Binding-site contacts:
Ligand atom O1 contacts residue SER182 of chain 1.A at 3.8 Å.
Ligand atom C5 contacts residue ASP236 of chain 1.A at 4.2 Å.
Ligand atom C2 contacts residue GLU168 of chain 1.A at 3.7 Å.
Ligand atom C1 contacts residue THR159 of chain 1.A at 4.3 Å.
Ligand atom O6 contacts residue ASP236 of chain 1.A at 3.9 Å.
Ligand atom O5 contacts residue ASP236 of chain 1.A at 3.5 Å (salt-bridge).
Ligand atom O2 contacts residue ASN171 of chain 1.A at 4.3 Å.
Ligand atom O1 contacts residue LYS183 of chain 1.A at 3.4 Å (salt-bridge).
Ligand atom O1 contacts residue ASP236 of chain 1.A at 2.6 Å (salt-bridge).
Ligand atom O2 contacts residue LYS169 of chain 1.A at 2.9 Å (salt-bridge).
Ligand atom O2 contacts residue THR159 of chain 1.A at 3.8 Å.
Ligand atom O5 contacts residue SER182 of chain 1.A at 3.2 Å (h-bond).
Ligand atom C1 contacts residue SER182 of chain 1.A at 4.2 Å.
Ligand atom O1 contacts residue THR159 of chain 1.A at 3.8 Å.
Ligand atom C2 contacts residue LYS169 of chain 1.A at 4.0 Å.
Ligand atom C5 contacts residue SER182 of chain 1.A at 3.9 Å.
Ligand atom O3 contacts residue GLU168 of chain 1.A at 2.9 Å (salt-bridge).
Ligand atom O3 contacts residue LYS169 of chain 1.A at 3.5 Å (salt-bridge).
Ligand atom C3 contacts residue LYS169 of chain 1.A at 4.3 Å.
Ligand atom C2 contacts residue THR159 of chain 1.A at 3.8 Å.
Ligand atom C6 contacts residue SER182 of chain 1.A at 3.4 Å.
Ligand atom O2 contacts residue GLU170 of chain 1.A at 3.7 Å.
Ligand atom O3 contacts residue GLU170 of chain 1.A at 4.1 Å.
Ligand atom O6 contacts residue SER182 of chain 1.A at 2.7 Å (h-bond).
Ligand atom C3 contacts residue GLU168 of chain 1.A at 3.3 Å.
Ligand atom C1 contacts residue ASP236 of chain 1.A at 3.2 Å.

This small molecule binds to this protein.
Small molecule (SMILES): OC[C@H]1O[C@@H](O)[C@@H](O)[C@@H](O)[C@@H]1O

Sequence of chain 1.A:
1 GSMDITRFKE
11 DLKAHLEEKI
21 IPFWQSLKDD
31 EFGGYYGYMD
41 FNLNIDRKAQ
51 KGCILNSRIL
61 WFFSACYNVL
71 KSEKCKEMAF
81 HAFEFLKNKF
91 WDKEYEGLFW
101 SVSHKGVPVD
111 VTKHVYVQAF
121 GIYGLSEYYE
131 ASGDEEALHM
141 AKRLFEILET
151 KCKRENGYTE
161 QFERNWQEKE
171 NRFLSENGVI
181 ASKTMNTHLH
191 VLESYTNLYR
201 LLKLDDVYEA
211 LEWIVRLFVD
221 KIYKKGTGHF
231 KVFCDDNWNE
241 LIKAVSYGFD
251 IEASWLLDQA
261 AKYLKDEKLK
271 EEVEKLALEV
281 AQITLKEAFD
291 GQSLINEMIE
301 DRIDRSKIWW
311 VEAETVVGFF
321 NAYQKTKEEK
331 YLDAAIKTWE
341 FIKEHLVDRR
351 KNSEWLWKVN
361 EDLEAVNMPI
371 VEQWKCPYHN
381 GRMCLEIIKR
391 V